Sequence of chain 1.H:
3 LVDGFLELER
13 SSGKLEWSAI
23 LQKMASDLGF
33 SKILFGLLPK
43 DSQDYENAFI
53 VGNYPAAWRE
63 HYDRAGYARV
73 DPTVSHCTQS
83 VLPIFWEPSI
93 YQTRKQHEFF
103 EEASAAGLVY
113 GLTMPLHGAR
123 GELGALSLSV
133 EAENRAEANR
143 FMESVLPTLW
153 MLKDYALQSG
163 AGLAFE

Binding-site contacts:
Ligand atom O17 contacts residue SER129 of chain 1.H at 3.1 Å (h-bond).
Ligand atom N16 contacts residue TRP60 of chain 1.H at 3.6 Å (h-bond).
Ligand atom C7 contacts residue ASP73 of chain 1.H at 3.6 Å.
Ligand atom C28 contacts residue TYR47 of chain 1.H at 3.6 Å (hydrophobic).
Ligand atom O19 contacts residue TYR56 of chain 1.H at 3.4 Å.
Ligand atom C2 contacts residue TYR64 of chain 1.H at 3.6 Å (hydrophobic).
Ligand atom C29 contacts residue TYR47 of chain 1.H at 3.7 Å (hydrophobic).
Ligand atom C12 contacts residue THR75 of chain 1.H at 3.6 Å.
Ligand atom O22 contacts residue LEU36 of chain 1.H at 3.3 Å.
Ligand atom O22 contacts residue GLY38 of chain 1.H at 3.6 Å.
Ligand atom C13 contacts residue TYR93 of chain 1.H at 3.5 Å (hydrophobic).
Ligand atom C5 contacts residue TYR64 of chain 1.H at 3.5 Å (hydrophobic).
Ligand atom BR1 contacts residue TYR64 of chain 1.H at 3.5 Å.
Ligand atom C4 contacts residue TYR64 of chain 1.H at 3.5 Å (hydrophobic).
Ligand atom C12 contacts residue TRP88 of chain 1.H at 3.2 Å (hydrophobic).
Ligand atom C4 contacts residue LEU36 of chain 1.H at 3.6 Å (hydrophobic).
Ligand atom BR1 contacts residue TRP60 of chain 1.H at 3.6 Å.
Ligand atom C9 contacts residue SER129 of chain 1.H at 3.6 Å.
Ligand atom C3 contacts residue TYR64 of chain 1.H at 3.5 Å (hydrophobic).
Ligand atom N8 contacts residue ASP73 of chain 1.H at 2.8 Å (salt-bridge).
Ligand atom C27 contacts residue GLY126 of chain 1.H at 3.6 Å.
Ligand atom C14 contacts residue PHE101 of chain 1.H at 3.7 Å (hydrophobic).
Ligand atom C6 contacts residue TYR64 of chain 1.H at 3.7 Å (hydrophobic).
Ligand atom C13 contacts residue TRP88 of chain 1.H at 3.5 Å (hydrophobic).
Ligand atom C11 contacts residue TRP88 of chain 1.H at 3.5 Å (hydrophobic).
Ligand atom C9 contacts residue ASP73 of chain 1.H at 3.7 Å.
Ligand atom C11 contacts residue THR75 of chain 1.H at 3.5 Å.
Ligand atom O18 contacts residue TYR56 of chain 1.H at 3.6 Å.
Ligand atom O19 contacts residue TRP60 of chain 1.H at 3.1 Å (h-bond).
Ligand atom C26 contacts residue GLY38 of chain 1.H at 3.8 Å.
Ligand atom C28 contacts residue GLY126 of chain 1.H at 3.8 Å.
Ligand atom C15 contacts residue PHE101 of chain 1.H at 3.8 Å (hydrophobic).
Ligand atom C11 contacts residue THR115 of chain 1.H at 3.8 Å.
Ligand atom O17 contacts residue TYR56 of chain 1.H at 2.8 Å (h-bond).
Ligand atom N16 contacts residue TYR56 of chain 1.H at 3.7 Å.
Ligand atom BR2 contacts residue TYR47 of chain 1.H at 3.4 Å.
Ligand atom O18 contacts residue TRP60 of chain 1.H at 3.3 Å (h-bond).
Ligand atom O18 contacts residue LEU110 of chain 1.H at 3.0 Å.
Ligand atom C1 contacts residue TYR64 of chain 1.H at 3.6 Å (hydrophobic).
Ligand atom N8 contacts residue THR75 of chain 1.H at 3.7 Å.

The protein below binds the small molecule below.
Small molecule (SMILES): O=C(Oc1c(Br)cc(Br)cc1CNC(=O)c1ccccc1[N+](=O)[O-])c1ccccc1